Binding-site contacts:
Ligand atom O7 contacts residue ASN709 of chain 1.C at 4.0 Å.
Ligand atom C5 contacts residue ASN709 of chain 1.C at 3.7 Å.
Ligand atom O7 contacts residue GLN1063 of chain 1.C at 4.0 Å.
Ligand atom C1 contacts residue ASN709 of chain 1.C at 1.4 Å.
Ligand atom C6 contacts residue LEU914 of chain 1.C at 4.2 Å (hydrophobic).
Ligand atom O5 contacts residue ASN709 of chain 1.C at 2.4 Å (h-bond).
Ligand atom O6 contacts residue LEU914 of chain 1.C at 3.9 Å.
Ligand atom C5 contacts residue LEU914 of chain 1.C at 4.0 Å (hydrophobic).
Ligand atom C3 contacts residue ASN709 of chain 1.C at 3.8 Å.
Ligand atom O4 contacts residue LEU914 of chain 1.C at 4.3 Å.
Ligand atom C2 contacts residue ASN709 of chain 1.C at 2.5 Å.
Ligand atom O6 contacts residue GLN918 of chain 1.C at 3.4 Å (h-bond).
Ligand atom N2 contacts residue ASN709 of chain 1.C at 2.9 Å (h-bond).
Ligand atom C4 contacts residue ASN709 of chain 1.C at 4.2 Å.
Ligand atom C7 contacts residue ASN709 of chain 1.C at 3.7 Å.

Sequence of chain 1.C:
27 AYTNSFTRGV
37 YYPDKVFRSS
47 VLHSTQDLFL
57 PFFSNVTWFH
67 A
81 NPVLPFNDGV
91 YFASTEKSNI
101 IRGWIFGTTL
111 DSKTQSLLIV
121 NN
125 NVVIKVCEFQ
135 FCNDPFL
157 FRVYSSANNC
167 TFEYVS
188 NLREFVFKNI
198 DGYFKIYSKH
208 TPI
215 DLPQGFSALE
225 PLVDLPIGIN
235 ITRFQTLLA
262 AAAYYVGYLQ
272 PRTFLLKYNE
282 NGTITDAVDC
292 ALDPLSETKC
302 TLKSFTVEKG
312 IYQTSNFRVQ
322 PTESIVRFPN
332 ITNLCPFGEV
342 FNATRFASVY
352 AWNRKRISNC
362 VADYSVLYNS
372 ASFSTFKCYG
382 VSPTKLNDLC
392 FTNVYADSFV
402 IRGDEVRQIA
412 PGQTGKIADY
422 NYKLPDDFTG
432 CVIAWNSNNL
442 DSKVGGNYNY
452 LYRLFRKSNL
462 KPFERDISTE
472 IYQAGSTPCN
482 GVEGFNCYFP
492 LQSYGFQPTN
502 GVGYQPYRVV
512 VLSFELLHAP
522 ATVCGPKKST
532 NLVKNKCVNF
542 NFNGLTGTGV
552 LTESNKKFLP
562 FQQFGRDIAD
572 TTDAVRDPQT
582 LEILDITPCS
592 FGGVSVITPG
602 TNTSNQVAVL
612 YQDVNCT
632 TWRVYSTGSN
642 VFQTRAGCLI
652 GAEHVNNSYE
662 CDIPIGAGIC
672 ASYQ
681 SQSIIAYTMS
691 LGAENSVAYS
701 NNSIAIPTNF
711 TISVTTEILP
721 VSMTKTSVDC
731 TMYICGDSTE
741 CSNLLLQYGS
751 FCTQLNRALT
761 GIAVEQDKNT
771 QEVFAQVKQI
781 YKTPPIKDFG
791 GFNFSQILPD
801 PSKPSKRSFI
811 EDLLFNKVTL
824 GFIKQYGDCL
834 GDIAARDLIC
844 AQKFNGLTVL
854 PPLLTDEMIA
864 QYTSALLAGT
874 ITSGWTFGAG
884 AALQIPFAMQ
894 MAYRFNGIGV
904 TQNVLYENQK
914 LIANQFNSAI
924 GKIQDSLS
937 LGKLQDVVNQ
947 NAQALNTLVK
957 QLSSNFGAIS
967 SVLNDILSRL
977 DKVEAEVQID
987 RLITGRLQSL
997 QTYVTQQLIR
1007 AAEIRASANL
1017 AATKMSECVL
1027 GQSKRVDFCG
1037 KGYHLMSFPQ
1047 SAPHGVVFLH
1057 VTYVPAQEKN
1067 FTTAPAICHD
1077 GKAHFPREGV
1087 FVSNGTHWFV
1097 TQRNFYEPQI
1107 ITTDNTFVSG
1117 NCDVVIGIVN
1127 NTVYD

The small molecule below binds the protein below.
Small molecule (SMILES): CC(=O)N[C@@H]1[C@@H](O)[C@H](O)[C@@H](CO)O[C@H]1O